This protein binds this small molecule.
Small molecule (SMILES): OC[C@H]1O[C@H](O[C@H]2O[C@H](CO)[C@@H](O)[C@H](O)[C@H]2O)[C@H](O)[C@@H](O)[C@@H]1O

Binding-site contacts:
Ligand atom C6 contacts residue ASP192 of chain 1.A at 3.3 Å.
Ligand atom O6 contacts residue ASP192 of chain 1.A at 3.8 Å.
Ligand atom C1 contacts residue ASP192 of chain 1.A at 4.1 Å.
Ligand atom C2 contacts residue LYS295 of chain 2.B at 3.8 Å.
Ligand atom O2 contacts residue ASP277 of chain 2.B at 2.6 Å (salt-bridge).
Ligand atom O3 contacts residue LYS295 of chain 2.B at 4.2 Å.
Ligand atom O6 contacts residue ARG194 of chain 1.A at 2.8 Å (salt-bridge).
Ligand atom O2 contacts residue LYS191 of chain 1.A at 4.1 Å.
Ligand atom C3 contacts residue TRP193 of chain 1.A at 4.5 Å (hydrophobic).
Ligand atom C2 contacts residue ASP277 of chain 2.B at 3.6 Å.
Ligand atom C1 contacts residue ASP277 of chain 2.B at 3.9 Å.
Ligand atom C6 contacts residue TRP193 of chain 1.A at 3.5 Å (hydrophobic).
Ligand atom O2 contacts residue LYS295 of chain 2.B at 2.4 Å (salt-bridge).
Ligand atom C2 contacts residue LYS191 of chain 1.A at 3.4 Å.
Ligand atom O6 contacts residue LYS191 of chain 1.A at 4.0 Å.
Ligand atom C5 contacts residue ASP277 of chain 2.B at 3.6 Å.
Ligand atom C2 contacts residue TRP193 of chain 1.A at 3.8 Å (hydrophobic).
Ligand atom C5 contacts residue TRP193 of chain 1.A at 3.9 Å (hydrophobic).
Ligand atom O6 contacts residue TRP193 of chain 1.A at 3.0 Å (h-bond).
Ligand atom C1 contacts residue LYS191 of chain 1.A at 3.6 Å.
Ligand atom C3 contacts residue LYS191 of chain 1.A at 4.5 Å.
Ligand atom C6 contacts residue ASP277 of chain 2.B at 3.7 Å.
Ligand atom C3 contacts residue LYS295 of chain 2.B at 4.3 Å.
Ligand atom C4 contacts residue TRP193 of chain 1.A at 3.9 Å (hydrophobic).
Ligand atom O1 contacts residue ASP277 of chain 2.B at 4.2 Å.
Ligand atom O5 contacts residue ASP277 of chain 2.B at 4.2 Å.
Ligand atom C6 contacts residue ARG194 of chain 1.A at 3.7 Å.
Ligand atom O6 contacts residue ASP277 of chain 2.B at 2.9 Å (salt-bridge).
Ligand atom O5 contacts residue LYS191 of chain 1.A at 3.8 Å.
Ligand atom O5 contacts residue TRP193 of chain 1.A at 3.1 Å (h-bond).
Ligand atom O2 contacts residue TRP193 of chain 1.A at 4.5 Å.
Ligand atom O5 contacts residue ASP192 of chain 1.A at 3.3 Å.
Ligand atom O6 contacts residue HIS190 of chain 1.A at 2.9 Å (h-bond).
Ligand atom C1 contacts residue TRP193 of chain 1.A at 3.7 Å (hydrophobic).
Ligand atom C5 contacts residue ASP192 of chain 1.A at 4.1 Å.
Ligand atom C6 contacts residue HIS190 of chain 1.A at 3.7 Å.
Ligand atom C5 contacts residue HIS190 of chain 1.A at 4.5 Å.
Ligand atom O5 contacts residue HIS190 of chain 1.A at 4.0 Å.

Sequence of chain 1.A:
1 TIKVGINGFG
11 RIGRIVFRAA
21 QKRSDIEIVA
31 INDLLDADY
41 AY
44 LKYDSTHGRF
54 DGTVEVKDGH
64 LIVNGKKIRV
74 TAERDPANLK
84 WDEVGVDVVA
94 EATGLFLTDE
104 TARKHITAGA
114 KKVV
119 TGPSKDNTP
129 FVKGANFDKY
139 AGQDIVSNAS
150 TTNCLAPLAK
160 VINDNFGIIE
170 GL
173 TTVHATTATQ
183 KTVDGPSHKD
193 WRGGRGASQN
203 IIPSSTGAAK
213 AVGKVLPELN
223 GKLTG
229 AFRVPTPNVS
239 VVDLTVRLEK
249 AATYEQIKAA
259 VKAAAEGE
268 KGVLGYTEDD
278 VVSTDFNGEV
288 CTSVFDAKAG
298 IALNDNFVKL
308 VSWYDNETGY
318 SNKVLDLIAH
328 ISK

Sequence of chain 2.B:
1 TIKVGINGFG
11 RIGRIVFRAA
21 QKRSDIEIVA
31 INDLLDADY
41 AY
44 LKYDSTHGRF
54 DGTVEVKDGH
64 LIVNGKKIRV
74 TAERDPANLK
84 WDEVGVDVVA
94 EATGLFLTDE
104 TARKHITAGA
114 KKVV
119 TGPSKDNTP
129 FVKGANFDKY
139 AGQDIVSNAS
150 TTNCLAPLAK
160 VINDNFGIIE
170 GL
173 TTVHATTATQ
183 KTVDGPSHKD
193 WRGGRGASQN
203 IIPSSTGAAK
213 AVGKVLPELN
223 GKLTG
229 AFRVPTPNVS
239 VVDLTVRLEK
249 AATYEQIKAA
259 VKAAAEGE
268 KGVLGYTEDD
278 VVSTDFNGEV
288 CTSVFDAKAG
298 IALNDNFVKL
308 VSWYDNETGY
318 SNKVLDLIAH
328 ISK